Sequence of chain 5.C:
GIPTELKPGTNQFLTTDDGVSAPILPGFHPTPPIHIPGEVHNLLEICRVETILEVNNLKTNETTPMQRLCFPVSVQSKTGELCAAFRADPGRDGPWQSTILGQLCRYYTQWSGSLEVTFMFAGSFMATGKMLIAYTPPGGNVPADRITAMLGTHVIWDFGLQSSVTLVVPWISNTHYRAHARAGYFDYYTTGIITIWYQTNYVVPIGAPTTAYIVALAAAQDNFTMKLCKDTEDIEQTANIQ

Sequence of chain 6.C:
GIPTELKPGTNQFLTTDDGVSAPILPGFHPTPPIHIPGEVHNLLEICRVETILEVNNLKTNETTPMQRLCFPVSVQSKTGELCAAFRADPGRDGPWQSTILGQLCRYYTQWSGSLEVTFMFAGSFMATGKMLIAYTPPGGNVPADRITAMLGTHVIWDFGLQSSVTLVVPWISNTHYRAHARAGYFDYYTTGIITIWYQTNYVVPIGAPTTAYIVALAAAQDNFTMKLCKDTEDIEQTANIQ

This small molecule binds to this protein.
Small molecule (SMILES): CCO/N=C/c1ccc(OCC[C@@H](C)CCN2CCN(c3ccncc3)C2=O)cc1

Binding-site contacts:
Ligand atom CAS contacts residue TRP203 of chain 5.A at 3.4 Å (hydrophobic).
Ligand atom CAF contacts residue MET114 of chain 5.A at 3.1 Å (hydrophobic).
Ligand atom OAW contacts residue MET195 of chain 5.A at 3.4 Å.
Ligand atom NBC contacts residue ASN228 of chain 5.A at 3.7 Å.
Ligand atom CAO contacts residue MET230 of chain 5.A at 3.6 Å (hydrophobic).
Ligand atom OAC contacts residue LEU113 of chain 5.A at 3.4 Å (h-bond).
Ligand atom CAE contacts residue ASN228 of chain 5.A at 3.6 Å.
Ligand atom OAC contacts residue ASP112 of chain 5.A at 3.8 Å.
Ligand atom CAK contacts residue PHE135 of chain 5.A at 3.3 Å (hydrophobic).
Ligand atom CAD contacts residue PHE137 of chain 5.A at 3.9 Å (hydrophobic).
Ligand atom NBD contacts residue ASN228 of chain 5.A at 3.7 Å.
Ligand atom CBA contacts residue TRP203 of chain 5.A at 3.8 Å (hydrophobic).
Ligand atom CAR contacts residue TYR201 of chain 5.A at 3.5 Å (hydrophobic).
Ligand atom CAS contacts residue TYR201 of chain 5.A at 3.9 Å (hydrophobic).
Ligand atom CAI contacts residue PHE135 of chain 5.A at 3.5 Å (hydrophobic).
Ligand atom CAE contacts residue GLN202 of chain 5.A at 3.6 Å.
Ligand atom CAP contacts residue LEU113 of chain 5.A at 3.6 Å (hydrophobic).
Ligand atom CAF contacts residue ASP112 of chain 5.A at 3.9 Å.
Ligand atom CAG contacts residue ASN228 of chain 5.A at 3.3 Å.
Ligand atom NAU contacts residue MET114 of chain 5.A at 3.9 Å.
Ligand atom NBD contacts residue TRP203 of chain 5.A at 3.6 Å.
Ligand atom CAM contacts residue TYR155 of chain 5.A at 3.9 Å (hydrophobic).
Ligand atom CAX contacts residue ASN228 of chain 5.A at 3.8 Å.
Ligand atom CAH contacts residue MET114 of chain 5.A at 3.5 Å (hydrophobic).
Ligand atom CAL contacts residue ILE111 of chain 5.A at 3.9 Å (hydrophobic).
Ligand atom CAJ contacts residue TYR155 of chain 5.A at 3.5 Å (hydrophobic).
Ligand atom CBA contacts residue ASN228 of chain 5.A at 3.7 Å.
Ligand atom CAA contacts residue VAL179 of chain 5.A at 3.5 Å (hydrophobic).
Ligand atom CAG contacts residue TRP203 of chain 5.A at 3.7 Å (hydrophobic).
Ligand atom CAL contacts residue TYR155 of chain 5.A at 3.4 Å (hydrophobic).
Ligand atom CAS contacts residue ASN228 of chain 5.A at 3.5 Å.
Ligand atom CBB contacts residue LEU113 of chain 5.A at 3.7 Å (hydrophobic).
Ligand atom CAN contacts residue PHE135 of chain 5.A at 3.8 Å (hydrophobic).
Ligand atom CAR contacts residue ASN228 of chain 5.A at 3.7 Å.
Ligand atom CAG contacts residue GLN202 of chain 5.A at 3.5 Å.
Ligand atom CAN contacts residue ILE111 of chain 5.A at 3.8 Å (hydrophobic).
Ligand atom CAZ contacts residue ILE111 of chain 5.A at 3.9 Å (hydrophobic).
Ligand atom CAQ contacts residue LEU113 of chain 5.A at 3.6 Å (hydrophobic).
Ligand atom CAA contacts residue PRO177 of chain 5.A at 3.2 Å (hydrophobic).
Ligand atom NAT contacts residue TYR155 of chain 5.A at 3.9 Å.

Sequence of chain 5.A:
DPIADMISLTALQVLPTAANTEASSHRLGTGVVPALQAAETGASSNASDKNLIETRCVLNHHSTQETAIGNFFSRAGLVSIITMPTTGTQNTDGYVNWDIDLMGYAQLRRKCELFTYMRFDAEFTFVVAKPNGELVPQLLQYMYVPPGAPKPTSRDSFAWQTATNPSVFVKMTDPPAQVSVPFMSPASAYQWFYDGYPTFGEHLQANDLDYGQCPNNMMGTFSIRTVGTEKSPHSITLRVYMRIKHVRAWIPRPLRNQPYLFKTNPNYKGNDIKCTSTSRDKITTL